The protein below binds the small molecule below.
Small molecule (SMILES): CCOC(=O)c1ccccc1S(=O)(=O)NC(=O)Nc1nc(Cl)cc(OC)n1

Sequence of chain 1.A:
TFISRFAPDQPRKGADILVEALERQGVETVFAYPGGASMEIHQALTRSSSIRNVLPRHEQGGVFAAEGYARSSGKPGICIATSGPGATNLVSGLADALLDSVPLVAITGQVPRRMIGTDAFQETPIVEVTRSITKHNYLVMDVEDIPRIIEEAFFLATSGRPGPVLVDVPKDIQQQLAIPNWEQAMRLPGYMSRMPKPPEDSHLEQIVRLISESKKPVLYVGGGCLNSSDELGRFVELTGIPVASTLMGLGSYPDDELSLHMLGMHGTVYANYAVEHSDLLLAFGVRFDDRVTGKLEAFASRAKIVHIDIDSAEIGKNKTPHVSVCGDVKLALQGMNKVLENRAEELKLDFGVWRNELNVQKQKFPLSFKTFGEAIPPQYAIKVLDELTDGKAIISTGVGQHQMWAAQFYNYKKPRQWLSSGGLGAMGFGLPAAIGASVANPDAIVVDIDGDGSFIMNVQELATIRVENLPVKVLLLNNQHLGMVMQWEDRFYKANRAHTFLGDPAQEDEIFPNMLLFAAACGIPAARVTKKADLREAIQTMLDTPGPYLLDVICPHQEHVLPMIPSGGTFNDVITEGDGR

Sequence of chain 2.A:
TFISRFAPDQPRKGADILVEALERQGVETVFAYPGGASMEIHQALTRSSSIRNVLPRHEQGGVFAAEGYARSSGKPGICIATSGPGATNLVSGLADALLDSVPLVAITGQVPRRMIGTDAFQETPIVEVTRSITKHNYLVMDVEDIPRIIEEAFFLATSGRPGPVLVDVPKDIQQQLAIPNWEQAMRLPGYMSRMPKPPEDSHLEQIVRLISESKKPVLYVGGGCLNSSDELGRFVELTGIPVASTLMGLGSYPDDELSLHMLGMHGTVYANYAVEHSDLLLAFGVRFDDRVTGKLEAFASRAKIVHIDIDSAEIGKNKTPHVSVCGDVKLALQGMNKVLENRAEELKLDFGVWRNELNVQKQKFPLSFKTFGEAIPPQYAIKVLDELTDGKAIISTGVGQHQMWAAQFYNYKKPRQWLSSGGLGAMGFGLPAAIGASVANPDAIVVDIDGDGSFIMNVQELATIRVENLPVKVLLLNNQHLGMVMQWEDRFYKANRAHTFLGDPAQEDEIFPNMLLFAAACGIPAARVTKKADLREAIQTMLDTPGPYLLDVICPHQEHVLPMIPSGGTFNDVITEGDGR

Binding-site contacts:
Ligand atom O7' contacts residue MET266 of chain 2.A at 3.6 Å (h-bond).
Ligand atom C13 contacts residue ARG292 of chain 2.A at 3.7 Å.
Ligand atom C6' contacts residue TRP489 of chain 2.A at 3.6 Å (hydrophobic).
Ligand atom OBB contacts residue PRO112 of chain 1.A at 3.2 Å.
Ligand atom C9 contacts residue ALA37 of chain 1.A at 3.5 Å (hydrophobic).
Ligand atom C5 contacts residue ALA120 of chain 1.A at 3.7 Å (hydrophobic).
Ligand atom O7 contacts residue VAL111 of chain 1.A at 3.5 Å.
Ligand atom N3' contacts residue GLY36 of chain 1.A at 3.5 Å.
Ligand atom OBA contacts residue SER568 of chain 2.A at 2.9 Å.
Ligand atom C13 contacts residue TRP489 of chain 2.A at 3.8 Å (hydrophobic).
Ligand atom N1' contacts residue ARG292 of chain 2.A at 2.8 Å (salt-bridge).
Ligand atom CL4' contacts residue TRP489 of chain 2.A at 3.7 Å.
Ligand atom N3' contacts residue TRP489 of chain 2.A at 3.6 Å.
Ligand atom O7 contacts residue LYS171 of chain 1.A at 3.5 Å.
Ligand atom O13 contacts residue ARG292 of chain 2.A at 2.5 Å (salt-bridge).
Ligand atom C10 contacts residue GLN122 of chain 1.A at 3.1 Å.
Ligand atom C4 contacts residue ARG292 of chain 2.A at 3.8 Å.
Ligand atom C6 contacts residue PHE121 of chain 1.A at 3.5 Å (hydrophobic).
Ligand atom C8' contacts residue FAD1 of chain 2.E at 3.6 Å.
Ligand atom C6 contacts residue VAL111 of chain 1.A at 3.5 Å (hydrophobic).
Ligand atom C4' contacts residue TRP489 of chain 2.A at 3.5 Å (hydrophobic).
Ligand atom C2' contacts residue TRP489 of chain 2.A at 3.4 Å (hydrophobic).
Ligand atom C4 contacts residue MET115 of chain 1.A at 3.8 Å (hydrophobic).
Ligand atom O7' contacts residue PHE121 of chain 1.A at 3.5 Å.
Ligand atom C8' contacts residue MET266 of chain 2.A at 3.6 Å (hydrophobic).
Ligand atom C4 contacts residue ASP291 of chain 2.A at 3.5 Å.
Ligand atom C10 contacts residue PHE121 of chain 1.A at 3.5 Å (hydrophobic).
Ligand atom C1 contacts residue PRO112 of chain 1.A at 3.7 Å (hydrophobic).
Ligand atom O13 contacts residue SER568 of chain 2.A at 2.9 Å (h-bond).
Ligand atom C5 contacts residue ASP291 of chain 2.A at 3.5 Å.
Ligand atom N1' contacts residue TRP489 of chain 2.A at 3.3 Å.
Ligand atom N14 contacts residue TRP489 of chain 2.A at 3.4 Å.
Ligand atom C5' contacts residue TRP489 of chain 2.A at 3.5 Å (hydrophobic).
Ligand atom O7 contacts residue PRO112 of chain 1.A at 3.5 Å.
Ligand atom OBB contacts residue LYS171 of chain 1.A at 3.2 Å (salt-bridge).
Ligand atom C6' contacts residue ARG292 of chain 2.A at 3.4 Å.
Ligand atom O7' contacts residue ARG292 of chain 2.A at 2.9 Å (salt-bridge).
Ligand atom N12 contacts residue LYS171 of chain 1.A at 3.4 Å (salt-bridge).
Ligand atom C13 contacts residue SER568 of chain 2.A at 3.7 Å.
Ligand atom C5' contacts residue MET485 of chain 2.A at 3.7 Å (hydrophobic).